This protein binds this small molecule.
Small molecule (SMILES): NCCSC[C@H]1O[C@@H](n2cnc3c(N)ncnc32)[C@H](O)[C@@H]1O

Binding-site contacts:
Ligand atom CG contacts residue ARG20 of chain 1.E at 3.0 Å.
Ligand atom SD contacts residue PRO107 of chain 1.E at 3.7 Å.
Ligand atom SD contacts residue ARG20 of chain 1.E at 3.2 Å (salt-bridge).
Ligand atom O3' contacts residue ALA76 of chain 1.E at 3.6 Å.
Ligand atom C6 contacts residue ASP89 of chain 1.E at 3.6 Å.
Ligand atom N3 contacts residue ILE72 of chain 1.E at 3.3 Å (h-bond).
Ligand atom N1 contacts residue PHE90 of chain 1.E at 3.1 Å (h-bond).
Ligand atom N1 contacts residue ILE72 of chain 1.E at 3.8 Å.
Ligand atom C2 contacts residue ALA88 of chain 1.E at 3.5 Å (hydrophobic).
Ligand atom N contacts residue ASN105 of chain 1.E at 2.7 Å (h-bond).
Ligand atom C8 contacts residue PRO107 of chain 1.E at 3.6 Å (hydrophobic).
Ligand atom CG contacts residue ASN105 of chain 1.E at 3.6 Å.
Ligand atom C5' contacts residue VAL21 of chain 1.E at 3.7 Å (hydrophobic).
Ligand atom C2 contacts residue PHE90 of chain 1.E at 3.8 Å (hydrophobic).
Ligand atom C6 contacts residue PHE146 of chain 1.E at 3.7 Å (hydrophobic).
Ligand atom C3' contacts residue GLU71 of chain 1.E at 3.8 Å.
Ligand atom O2' contacts residue ASP73 of chain 1.E at 3.7 Å.
Ligand atom O3' contacts residue ALA49 of chain 1.E at 3.7 Å.
Ligand atom N3 contacts residue ALA47 of chain 1.E at 3.6 Å.
Ligand atom N6 contacts residue ASP89 of chain 1.E at 2.7 Å (salt-bridge).
Ligand atom O4' contacts residue ALA47 of chain 1.E at 3.2 Å.
Ligand atom O2' contacts residue ILE72 of chain 1.E at 3.8 Å.
Ligand atom CB contacts residue ALA47 of chain 1.E at 3.4 Å (hydrophobic).
Ligand atom C4' contacts residue ALA47 of chain 1.E at 3.8 Å (hydrophobic).
Ligand atom N6 contacts residue PHE146 of chain 1.E at 3.9 Å.
Ligand atom C1' contacts residue GLU71 of chain 1.E at 3.5 Å.
Ligand atom N contacts residue ALA47 of chain 1.E at 2.6 Å (h-bond).
Ligand atom C4 contacts residue ILE72 of chain 1.E at 3.6 Å (hydrophobic).
Ligand atom CG contacts residue VAL21 of chain 1.E at 3.7 Å (hydrophobic).
Ligand atom C1' contacts residue ALA47 of chain 1.E at 3.8 Å (hydrophobic).
Ligand atom C2' contacts residue GLU71 of chain 1.E at 3.4 Å.
Ligand atom O3' contacts residue GLU71 of chain 1.E at 2.9 Å (salt-bridge).
Ligand atom N1 contacts residue ASP89 of chain 1.E at 3.7 Å.
Ligand atom CB contacts residue ASN105 of chain 1.E at 3.6 Å.
Ligand atom SD contacts residue ASN105 of chain 1.E at 3.6 Å.
Ligand atom N7 contacts residue PRO107 of chain 1.E at 3.6 Å.
Ligand atom CB contacts residue VAL21 of chain 1.E at 3.6 Å (hydrophobic).
Ligand atom O2' contacts residue GLU71 of chain 1.E at 2.4 Å (salt-bridge).
Ligand atom C2 contacts residue ILE72 of chain 1.E at 3.4 Å (hydrophobic).
Ligand atom N1 contacts residue ALA88 of chain 1.E at 3.7 Å.

Sequence of chain 1.E:
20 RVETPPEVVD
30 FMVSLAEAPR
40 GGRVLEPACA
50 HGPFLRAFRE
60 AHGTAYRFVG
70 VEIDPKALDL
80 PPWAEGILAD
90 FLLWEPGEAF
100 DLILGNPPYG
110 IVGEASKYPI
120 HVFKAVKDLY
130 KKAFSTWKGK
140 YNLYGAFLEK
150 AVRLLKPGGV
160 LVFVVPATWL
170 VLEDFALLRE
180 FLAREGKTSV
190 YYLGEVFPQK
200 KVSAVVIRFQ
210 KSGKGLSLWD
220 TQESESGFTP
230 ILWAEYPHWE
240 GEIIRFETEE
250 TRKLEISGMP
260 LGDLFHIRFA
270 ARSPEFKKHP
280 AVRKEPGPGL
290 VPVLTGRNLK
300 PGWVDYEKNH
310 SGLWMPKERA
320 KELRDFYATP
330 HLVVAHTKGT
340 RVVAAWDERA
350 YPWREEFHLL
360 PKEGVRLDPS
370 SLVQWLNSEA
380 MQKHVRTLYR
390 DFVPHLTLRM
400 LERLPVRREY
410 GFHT